Binding-site contacts:
Ligand atom O23 contacts residue ARG405 of chain 1.C at 3.2 Å (salt-bridge).
Ligand atom O22 contacts residue TYR113 of chain 1.C at 3.4 Å.
Ligand atom P17 contacts residue ARG60 of chain 1.D at 3.6 Å.
Ligand atom O22 contacts residue THR385 of chain 1.C at 3.7 Å.
Ligand atom O16 contacts residue SER207 of chain 1.C at 3.0 Å (h-bond).
Ligand atom O22 contacts residue ARG405 of chain 1.C at 2.6 Å (salt-bridge).
Ligand atom N04 contacts residue TYR113 of chain 1.C at 3.4 Å.
Ligand atom C05 contacts residue TYR113 of chain 1.C at 3.4 Å (hydrophobic).
Ligand atom O20 contacts residue ILE219 of chain 1.C at 3.7 Å.
Ligand atom C09 contacts residue ASP186 of chain 1.C at 3.5 Å.
Ligand atom O20 contacts residue GLY88 of chain 1.C at 2.9 Å (h-bond).
Ligand atom C06 contacts residue TYR113 of chain 1.C at 3.4 Å (hydrophobic).
Ligand atom O19 contacts residue ARG60 of chain 1.D at 2.8 Å (salt-bridge).
Ligand atom C03 contacts residue LYS210 of chain 1.C at 3.3 Å.
Ligand atom N04 contacts residue LYS210 of chain 1.C at 3.5 Å.
Ligand atom O19 contacts residue GLN89 of chain 1.C at 3.0 Å (h-bond).
Ligand atom C14 contacts residue TYR113 of chain 1.C at 3.6 Å (hydrophobic).
Ligand atom P17 contacts residue SER207 of chain 1.C at 3.5 Å.
Ligand atom O18 contacts residue TYR58 of chain 1.D at 2.4 Å (h-bond).
Ligand atom C05 contacts residue LYS210 of chain 1.C at 3.5 Å.
Ligand atom O08 contacts residue ILE371 of chain 1.C at 3.5 Å.
Ligand atom C02 contacts residue TYR113 of chain 1.C at 3.4 Å (hydrophobic).
Ligand atom O18 contacts residue ARG60 of chain 1.D at 2.9 Å (salt-bridge).
Ligand atom O23 contacts residue ILE371 of chain 1.C at 3.3 Å.
Ligand atom O08 contacts residue ASN161 of chain 1.C at 2.8 Å (h-bond).
Ligand atom O19 contacts residue SER87 of chain 1.C at 3.4 Å.
Ligand atom O20 contacts residue SER207 of chain 1.C at 2.9 Å (h-bond).
Ligand atom C21 contacts residue ARG405 of chain 1.C at 3.5 Å.
Ligand atom C15 contacts residue ARG60 of chain 1.D at 3.5 Å.
Ligand atom C03 contacts residue TYR113 of chain 1.C at 3.4 Å (hydrophobic).
Ligand atom O22 contacts residue ASN161 of chain 1.C at 3.2 Å (h-bond).
Ligand atom O19 contacts residue GLY88 of chain 1.C at 3.2 Å (h-bond).
Ligand atom N11 contacts residue ASP186 of chain 1.C at 2.9 Å (salt-bridge).
Ligand atom C07 contacts residue TYR113 of chain 1.C at 3.7 Å (hydrophobic).
Ligand atom C02 contacts residue LYS210 of chain 1.C at 3.1 Å.
Ligand atom O20 contacts residue THR209 of chain 1.C at 2.7 Å (h-bond).
Ligand atom P17 contacts residue GLY88 of chain 1.C at 3.4 Å.
Ligand atom O16 contacts residue GLY88 of chain 1.C at 3.4 Å.
Ligand atom O23 contacts residue ASN370 of chain 1.C at 3.1 Å.
Ligand atom C10 contacts residue ASP186 of chain 1.C at 3.3 Å.

Sequence of chain 1.D:
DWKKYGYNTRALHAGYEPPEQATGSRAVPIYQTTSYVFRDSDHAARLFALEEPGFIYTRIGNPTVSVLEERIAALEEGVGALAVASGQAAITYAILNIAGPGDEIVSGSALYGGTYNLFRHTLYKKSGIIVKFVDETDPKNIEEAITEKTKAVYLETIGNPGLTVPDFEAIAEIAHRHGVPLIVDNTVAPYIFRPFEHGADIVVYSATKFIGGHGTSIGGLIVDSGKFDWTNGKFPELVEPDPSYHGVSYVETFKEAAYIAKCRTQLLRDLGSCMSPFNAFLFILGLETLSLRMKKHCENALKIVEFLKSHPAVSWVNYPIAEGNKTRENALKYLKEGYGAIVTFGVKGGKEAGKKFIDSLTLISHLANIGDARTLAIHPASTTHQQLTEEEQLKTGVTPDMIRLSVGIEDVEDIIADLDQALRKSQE

Sequence of chain 1.C:
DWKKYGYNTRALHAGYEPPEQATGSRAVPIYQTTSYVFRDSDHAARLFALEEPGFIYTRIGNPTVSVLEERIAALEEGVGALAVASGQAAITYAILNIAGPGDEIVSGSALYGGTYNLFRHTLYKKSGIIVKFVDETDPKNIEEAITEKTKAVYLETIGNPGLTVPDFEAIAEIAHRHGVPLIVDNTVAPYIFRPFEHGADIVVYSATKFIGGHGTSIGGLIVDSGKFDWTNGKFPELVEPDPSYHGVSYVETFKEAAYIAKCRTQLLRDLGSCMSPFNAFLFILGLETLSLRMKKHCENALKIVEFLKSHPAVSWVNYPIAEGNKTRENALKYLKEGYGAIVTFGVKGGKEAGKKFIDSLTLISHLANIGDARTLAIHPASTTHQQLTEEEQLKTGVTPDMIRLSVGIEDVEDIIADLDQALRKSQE

A small-molecule ligand and the protein it binds are described below.
Small molecule (SMILES): C=C/C(=N\Cc1c(COP(=O)(O)O)cnc(C)c1O)C(=O)O